Sequence of chain 1.A:
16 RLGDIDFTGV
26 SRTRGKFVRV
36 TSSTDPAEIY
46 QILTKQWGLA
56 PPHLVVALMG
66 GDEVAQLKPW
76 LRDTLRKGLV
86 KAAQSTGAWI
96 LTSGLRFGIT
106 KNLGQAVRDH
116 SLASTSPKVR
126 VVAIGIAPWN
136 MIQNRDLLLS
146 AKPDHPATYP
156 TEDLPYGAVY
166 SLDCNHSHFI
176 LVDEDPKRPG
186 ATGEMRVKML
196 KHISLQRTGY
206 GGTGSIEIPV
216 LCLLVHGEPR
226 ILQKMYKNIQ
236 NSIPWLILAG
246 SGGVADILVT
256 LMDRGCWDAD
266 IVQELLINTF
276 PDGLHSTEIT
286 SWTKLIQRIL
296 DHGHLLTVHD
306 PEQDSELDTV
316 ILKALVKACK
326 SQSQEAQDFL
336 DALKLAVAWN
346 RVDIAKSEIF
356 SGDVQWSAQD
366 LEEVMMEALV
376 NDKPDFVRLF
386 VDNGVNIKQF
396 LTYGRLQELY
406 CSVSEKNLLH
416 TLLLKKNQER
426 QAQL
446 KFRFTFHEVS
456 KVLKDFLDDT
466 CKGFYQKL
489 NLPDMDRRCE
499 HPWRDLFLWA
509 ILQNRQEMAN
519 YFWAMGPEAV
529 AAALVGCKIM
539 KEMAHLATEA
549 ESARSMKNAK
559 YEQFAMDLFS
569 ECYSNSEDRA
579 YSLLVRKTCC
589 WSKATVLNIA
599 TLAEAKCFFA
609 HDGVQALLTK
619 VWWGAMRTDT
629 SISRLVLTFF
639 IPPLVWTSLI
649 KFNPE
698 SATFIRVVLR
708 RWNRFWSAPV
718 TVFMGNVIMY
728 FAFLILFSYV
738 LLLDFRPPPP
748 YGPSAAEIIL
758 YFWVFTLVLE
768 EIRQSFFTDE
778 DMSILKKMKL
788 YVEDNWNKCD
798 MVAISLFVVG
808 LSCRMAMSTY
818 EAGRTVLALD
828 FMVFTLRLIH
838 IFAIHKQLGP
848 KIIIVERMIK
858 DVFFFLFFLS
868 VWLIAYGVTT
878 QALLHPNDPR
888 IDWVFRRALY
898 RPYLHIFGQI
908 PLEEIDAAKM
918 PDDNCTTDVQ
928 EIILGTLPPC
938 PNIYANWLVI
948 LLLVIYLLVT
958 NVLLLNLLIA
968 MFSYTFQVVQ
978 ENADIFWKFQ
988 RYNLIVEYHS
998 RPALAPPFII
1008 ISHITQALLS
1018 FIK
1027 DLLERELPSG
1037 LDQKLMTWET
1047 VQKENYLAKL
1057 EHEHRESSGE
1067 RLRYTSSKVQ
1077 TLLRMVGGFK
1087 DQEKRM

Sequence of chain 1.B:
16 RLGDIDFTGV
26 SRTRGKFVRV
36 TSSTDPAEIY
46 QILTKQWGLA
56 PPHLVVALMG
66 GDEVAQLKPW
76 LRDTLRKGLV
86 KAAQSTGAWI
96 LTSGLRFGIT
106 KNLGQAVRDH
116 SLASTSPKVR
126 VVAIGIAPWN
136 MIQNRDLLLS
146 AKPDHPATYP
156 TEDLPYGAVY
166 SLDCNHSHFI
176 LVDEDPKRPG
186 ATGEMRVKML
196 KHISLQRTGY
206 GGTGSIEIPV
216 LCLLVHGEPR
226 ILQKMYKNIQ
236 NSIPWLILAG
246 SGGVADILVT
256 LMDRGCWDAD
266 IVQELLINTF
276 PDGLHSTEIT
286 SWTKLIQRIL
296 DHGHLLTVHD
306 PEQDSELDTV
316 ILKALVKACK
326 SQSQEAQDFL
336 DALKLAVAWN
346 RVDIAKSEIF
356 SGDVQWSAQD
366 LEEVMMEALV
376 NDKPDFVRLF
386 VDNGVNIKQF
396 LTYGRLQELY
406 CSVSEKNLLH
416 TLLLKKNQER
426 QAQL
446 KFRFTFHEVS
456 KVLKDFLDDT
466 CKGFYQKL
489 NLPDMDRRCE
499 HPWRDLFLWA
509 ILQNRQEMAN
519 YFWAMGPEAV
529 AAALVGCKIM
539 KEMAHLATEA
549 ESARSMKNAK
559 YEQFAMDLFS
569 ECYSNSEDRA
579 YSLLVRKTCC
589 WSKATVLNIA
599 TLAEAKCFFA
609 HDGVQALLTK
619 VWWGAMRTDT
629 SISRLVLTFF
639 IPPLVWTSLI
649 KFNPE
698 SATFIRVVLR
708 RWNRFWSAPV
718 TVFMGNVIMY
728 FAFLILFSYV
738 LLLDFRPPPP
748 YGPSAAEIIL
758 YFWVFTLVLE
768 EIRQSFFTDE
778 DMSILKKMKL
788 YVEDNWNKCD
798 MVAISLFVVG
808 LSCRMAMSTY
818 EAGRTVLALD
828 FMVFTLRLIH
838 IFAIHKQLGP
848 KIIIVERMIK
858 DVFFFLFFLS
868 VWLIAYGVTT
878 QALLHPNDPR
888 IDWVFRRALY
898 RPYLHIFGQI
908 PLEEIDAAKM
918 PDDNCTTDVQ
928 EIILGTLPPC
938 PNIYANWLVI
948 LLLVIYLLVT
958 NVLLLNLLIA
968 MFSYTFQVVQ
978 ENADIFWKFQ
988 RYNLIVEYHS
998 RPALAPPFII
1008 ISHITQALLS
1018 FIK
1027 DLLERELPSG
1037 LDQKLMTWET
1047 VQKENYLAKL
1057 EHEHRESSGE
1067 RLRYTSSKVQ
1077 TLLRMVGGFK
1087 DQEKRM

The small molecule below binds the protein below.
Small molecule (SMILES): C[C@@H]1CC[C@@]2(OC1)O[C@H]1C[C@H]3[C@@H]4CC=C5C[C@@H](OCC[C@H](CO)CO[C@@H]6O[C@H](CO)[C@@H](O[C@H]7O[C@H](CO)[C@@H](O)[C@H](O)[C@H]7O)[C@H](O)[C@H]6O)CC[C@]5(C)[C@H]4CC[C@]3(C)[C@H]1[C@@H]2C

Binding-site contacts:
Ligand atom O8 contacts residue ALA915 of chain 1.A at 3.4 Å (h-bond).
Ligand atom C42 contacts residue ALA914 of chain 1.A at 3.1 Å (hydrophobic).
Ligand atom C31 contacts residue ASP889 of chain 1.B at 3.9 Å.
Ligand atom O12 contacts residue TRP890 of chain 1.B at 3.0 Å (h-bond).
Ligand atom C16 contacts residue TRP944 of chain 1.A at 3.4 Å (hydrophobic).
Ligand atom C26 contacts residue LEU948 of chain 1.A at 3.4 Å (hydrophobic).
Ligand atom O8 contacts residue ALA914 of chain 1.A at 3.9 Å.
Ligand atom C11 contacts residue PHE892 of chain 1.B at 3.8 Å (hydrophobic).
Ligand atom O13 contacts residue TRP890 of chain 1.B at 2.3 Å (h-bond).
Ligand atom C18 contacts residue ILE947 of chain 1.A at 3.7 Å (hydrophobic).
Ligand atom C32 contacts residue ASP889 of chain 1.B at 3.8 Å.
Ligand atom C27 contacts residue YUV1 of chain 1.J at 3.4 Å.
Ligand atom O3 contacts residue ASP889 of chain 1.B at 3.2 Å (salt-bridge).
Ligand atom C10 contacts residue YUV1 of chain 1.J at 4.0 Å.
Ligand atom O1 contacts residue LEU896 of chain 1.B at 3.8 Å.
Ligand atom C12 contacts residue YUV1 of chain 1.J at 3.8 Å.
Ligand atom C11 contacts residue YUV1 of chain 1.J at 3.6 Å.
Ligand atom O2 contacts residue ASP889 of chain 1.B at 4.0 Å.
Ligand atom C15 contacts residue TRP944 of chain 1.A at 3.5 Å (hydrophobic).
Ligand atom C13 contacts residue YUV1 of chain 1.J at 3.9 Å.
Ligand atom C3 contacts residue TYR900 of chain 1.B at 3.9 Å (hydrophobic).
Ligand atom C11 contacts residue ASP889 of chain 1.B at 3.8 Å.
Ligand atom C2 contacts residue TYR900 of chain 1.B at 3.5 Å (hydrophobic).
Ligand atom C contacts residue LEU870 of chain 1.B at 3.9 Å (hydrophobic).
Ligand atom C32 contacts residue TRP890 of chain 1.B at 3.1 Å (hydrophobic).
Ligand atom C10 contacts residue PHE892 of chain 1.B at 3.6 Å (hydrophobic).
Ligand atom O13 contacts residue ASP889 of chain 1.B at 2.7 Å (salt-bridge).
Ligand atom C5 contacts residue YUV1 of chain 1.J at 3.4 Å.
Ligand atom C42 contacts residue ALA915 of chain 1.A at 3.5 Å (hydrophobic).
Ligand atom C14 contacts residue YUV1 of chain 1.J at 3.6 Å.
Ligand atom C42 contacts residue MET917 of chain 1.A at 3.1 Å (hydrophobic).
Ligand atom C27 contacts residue ASP889 of chain 1.B at 3.5 Å.
Ligand atom C33 contacts residue TRP890 of chain 1.B at 3.6 Å (hydrophobic).
Ligand atom C29 contacts residue ASP889 of chain 1.B at 3.9 Å.
Ligand atom C36 contacts residue ALA914 of chain 1.A at 3.8 Å (hydrophobic).
Ligand atom C7 contacts residue LEU896 of chain 1.B at 3.9 Å (hydrophobic).
Ligand atom O10 contacts residue ALA915 of chain 1.A at 3.2 Å (h-bond).
Ligand atom O8 contacts residue MET917 of chain 1.A at 2.5 Å (h-bond).
Ligand atom O contacts residue YUV1 of chain 1.J at 3.1 Å.
Ligand atom C3 contacts residue VAL951 of chain 1.A at 3.8 Å (hydrophobic).